Binding-site contacts:
Ligand atom C7 contacts residue THR105 of chain 1.A at 3.8 Å.
Ligand atom C6 contacts residue ILE112 of chain 1.A at 3.7 Å (hydrophobic).
Ligand atom O1 contacts residue SER101 of chain 1.A at 2.9 Å (h-bond).
Ligand atom C1 contacts residue PRO49 of chain 1.A at 3.4 Å (hydrophobic).
Ligand atom C11 contacts residue TYR59 of chain 1.A at 3.6 Å (hydrophobic).
Ligand atom O contacts residue TYR59 of chain 1.A at 3.3 Å.
Ligand atom N contacts residue GLN52 of chain 1.A at 4.0 Å.
Ligand atom C10 contacts residue TYR104 of chain 1.A at 3.9 Å (hydrophobic).
Ligand atom N contacts residue PRO49 of chain 1.A at 2.6 Å (h-bond).
Ligand atom C6 contacts residue TYR104 of chain 1.A at 3.6 Å (hydrophobic).
Ligand atom N2 contacts residue TYR62 of chain 1.A at 4.0 Å.
Ligand atom C8 contacts residue PRO106 of chain 1.A at 4.1 Å (hydrophobic).
Ligand atom C9 contacts residue TYR104 of chain 1.A at 4.0 Å (hydrophobic).
Ligand atom C7 contacts residue TYR104 of chain 1.A at 3.9 Å (hydrophobic).
Ligand atom F1 contacts residue PRO49 of chain 1.A at 3.1 Å.
Ligand atom C7 contacts residue SER101 of chain 1.A at 3.7 Å.
Ligand atom O contacts residue VAL54 of chain 1.A at 3.8 Å.
Ligand atom N1 contacts residue VAL54 of chain 1.A at 3.6 Å.
Ligand atom C contacts residue PRO49 of chain 1.A at 3.7 Å (hydrophobic).
Ligand atom C3 contacts residue PRO49 of chain 1.A at 3.2 Å (hydrophobic).
Ligand atom C8 contacts residue THR105 of chain 1.A at 3.6 Å.
Ligand atom N1 contacts residue PRO49 of chain 1.A at 3.9 Å.
Ligand atom C5 contacts residue ILE112 of chain 1.A at 3.8 Å (hydrophobic).
Ligand atom O2 contacts residue TYR104 of chain 1.A at 3.7 Å.
Ligand atom O2 contacts residue ILE112 of chain 1.A at 3.8 Å.
Ligand atom F1 contacts residue GLU48 of chain 1.A at 3.5 Å.
Ligand atom C10 contacts residue TYR62 of chain 1.A at 4.0 Å (hydrophobic).
Ligand atom C9 contacts residue ILE112 of chain 1.A at 4.0 Å (hydrophobic).
Ligand atom O1 contacts residue ILE112 of chain 1.A at 4.0 Å.
Ligand atom C5 contacts residue SER101 of chain 1.A at 3.8 Å.
Ligand atom C4 contacts residue VAL54 of chain 1.A at 3.9 Å (hydrophobic).
Ligand atom C1 contacts residue GLN52 of chain 1.A at 3.4 Å.
Ligand atom C contacts residue VAL54 of chain 1.A at 3.6 Å (hydrophobic).
Ligand atom C6 contacts residue SER101 of chain 1.A at 4.1 Å.
Ligand atom C8 contacts residue SER110 of chain 1.A at 3.8 Å.
Ligand atom C2 contacts residue PRO49 of chain 1.A at 3.8 Å (hydrophobic).
Ligand atom F contacts residue PRO53 of chain 1.A at 4.0 Å.
Ligand atom O1 contacts residue PHE50 of chain 1.A at 3.6 Å.
Ligand atom C1 contacts residue PRO53 of chain 1.A at 3.2 Å (hydrophobic).
Ligand atom C7 contacts residue ILE112 of chain 1.A at 4.0 Å (hydrophobic).

Sequence of chain 1.A:
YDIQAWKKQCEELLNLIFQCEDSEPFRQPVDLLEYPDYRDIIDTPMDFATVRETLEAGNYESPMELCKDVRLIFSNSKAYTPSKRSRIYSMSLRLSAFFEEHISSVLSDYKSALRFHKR

This protein binds this small molecule.
Small molecule (SMILES): O=C(NCC(F)(F)F)N1CCN(C(=O)c2ccco2)CC1